This small molecule binds to this protein.
Small molecule (SMILES): CC(=O)N[C@@H]1[C@@H](O)[C@H](O)[C@@H](CO)O[C@H]1O

Binding-site contacts:
Ligand atom C3 contacts residue ASN308 of chain 1.A at 3.9 Å.
Ligand atom C2 contacts residue TRP364 of chain 1.A at 4.4 Å (hydrophobic).
Ligand atom C4 contacts residue ASN308 of chain 1.A at 4.3 Å.
Ligand atom O7 contacts residue ASN308 of chain 1.A at 4.3 Å.
Ligand atom O5 contacts residue ASN308 of chain 1.A at 2.4 Å (h-bond).
Ligand atom C7 contacts residue ASN308 of chain 1.A at 3.8 Å.
Ligand atom N2 contacts residue ASN308 of chain 1.A at 3.0 Å (h-bond).
Ligand atom C1 contacts residue ASN308 of chain 1.A at 1.4 Å.
Ligand atom O7 contacts residue TRP364 of chain 1.A at 4.0 Å.
Ligand atom C5 contacts residue ASN308 of chain 1.A at 3.7 Å.
Ligand atom C2 contacts residue ASN308 of chain 1.A at 2.6 Å.

Sequence of chain 1.A:
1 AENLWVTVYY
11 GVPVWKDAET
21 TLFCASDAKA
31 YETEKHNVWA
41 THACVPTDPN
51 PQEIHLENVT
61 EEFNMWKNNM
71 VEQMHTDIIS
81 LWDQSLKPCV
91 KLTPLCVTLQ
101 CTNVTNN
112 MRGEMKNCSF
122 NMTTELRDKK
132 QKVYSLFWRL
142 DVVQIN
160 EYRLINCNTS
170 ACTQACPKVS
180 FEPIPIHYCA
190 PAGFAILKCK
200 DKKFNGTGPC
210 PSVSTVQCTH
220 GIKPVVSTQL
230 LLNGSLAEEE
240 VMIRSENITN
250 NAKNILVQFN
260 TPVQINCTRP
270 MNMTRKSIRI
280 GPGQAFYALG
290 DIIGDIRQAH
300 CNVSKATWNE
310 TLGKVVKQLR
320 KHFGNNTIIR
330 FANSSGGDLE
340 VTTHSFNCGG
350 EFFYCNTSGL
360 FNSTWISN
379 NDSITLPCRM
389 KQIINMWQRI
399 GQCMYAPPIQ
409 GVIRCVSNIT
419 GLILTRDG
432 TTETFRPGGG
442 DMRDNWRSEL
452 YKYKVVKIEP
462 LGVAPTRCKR